Binding-site contacts:
Ligand atom N2 contacts residue ASN58 of chain 1.A at 2.9 Å (h-bond).
Ligand atom O7 contacts residue ASN58 of chain 1.A at 3.8 Å.
Ligand atom C8 contacts residue SER17 of chain 1.B at 3.5 Å.
Ligand atom C4 contacts residue ASN58 of chain 1.A at 4.4 Å.
Ligand atom C3 contacts residue ASN58 of chain 1.A at 3.9 Å.
Ligand atom N2 contacts residue GLU57 of chain 1.A at 3.8 Å.
Ligand atom O7 contacts residue SER17 of chain 1.B at 3.0 Å (h-bond).
Ligand atom C8 contacts residue GLU57 of chain 1.A at 3.7 Å.
Ligand atom C7 contacts residue ASN58 of chain 1.A at 3.5 Å.
Ligand atom O5 contacts residue ASN58 of chain 1.A at 2.5 Å (h-bond).
Ligand atom C1 contacts residue ASN58 of chain 1.A at 1.5 Å.
Ligand atom C5 contacts residue ASN58 of chain 1.A at 3.8 Å.
Ligand atom O7 contacts residue GLY16 of chain 1.B at 4.2 Å.
Ligand atom C7 contacts residue SER17 of chain 1.B at 3.7 Å.
Ligand atom C2 contacts residue ASN58 of chain 1.A at 2.5 Å.

The small molecule below binds the protein below.
Small molecule (SMILES): CC(=O)N[C@@H]1[C@@H](O)[C@H](O)[C@@H](CO)O[C@H]1O

Sequence of chain 1.A:
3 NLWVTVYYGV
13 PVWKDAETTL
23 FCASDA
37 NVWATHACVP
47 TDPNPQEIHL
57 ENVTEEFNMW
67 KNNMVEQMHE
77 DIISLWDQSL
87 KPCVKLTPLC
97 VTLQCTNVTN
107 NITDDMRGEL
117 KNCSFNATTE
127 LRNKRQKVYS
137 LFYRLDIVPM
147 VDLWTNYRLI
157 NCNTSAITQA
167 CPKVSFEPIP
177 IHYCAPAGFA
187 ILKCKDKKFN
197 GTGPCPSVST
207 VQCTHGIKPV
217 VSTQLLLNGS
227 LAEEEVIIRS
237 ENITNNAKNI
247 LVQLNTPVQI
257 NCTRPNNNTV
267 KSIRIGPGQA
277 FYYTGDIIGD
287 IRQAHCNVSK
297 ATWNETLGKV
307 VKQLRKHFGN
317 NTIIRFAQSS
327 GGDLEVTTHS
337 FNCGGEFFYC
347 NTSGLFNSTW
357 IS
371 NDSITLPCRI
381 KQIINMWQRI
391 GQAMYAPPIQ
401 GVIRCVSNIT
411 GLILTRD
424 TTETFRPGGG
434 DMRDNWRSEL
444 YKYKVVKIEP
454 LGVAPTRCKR

Sequence of chain 1.B:
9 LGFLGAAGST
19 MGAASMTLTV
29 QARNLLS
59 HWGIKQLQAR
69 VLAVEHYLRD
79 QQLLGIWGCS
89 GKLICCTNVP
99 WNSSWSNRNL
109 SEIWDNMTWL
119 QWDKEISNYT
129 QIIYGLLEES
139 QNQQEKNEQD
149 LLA